Binding-site contacts:
Ligand atom CBB contacts residue HIS207 of chain 2.A at 3.4 Å.
Ligand atom CCA contacts residue GLU89 of chain 2.A at 3.4 Å.
Ligand atom C4C contacts residue HIS145 of chain 2.A at 3.3 Å.
Ligand atom O1D contacts residue HIS83 of chain 2.A at 3.3 Å.
Ligand atom O2C contacts residue LEU202 of chain 2.A at 2.9 Å (h-bond).
Ligand atom O1A contacts residue LYS92 of chain 2.A at 3.4 Å (salt-bridge).
Ligand atom O4A contacts residue HIS145 of chain 2.A at 3.3 Å (h-bond).
Ligand atom O3D contacts residue ASP88 of chain 2.A at 3.2 Å (salt-bridge).
Ligand atom O2A contacts residue GLY73 of chain 3.A at 3.2 Å.
Ligand atom O1C contacts residue VAL203 of chain 2.A at 2.9 Å (h-bond).
Ligand atom NC contacts residue HIS145 of chain 2.A at 3.2 Å (h-bond).
Ligand atom O2D contacts residue ILE84 of chain 2.A at 2.9 Å (h-bond).
Ligand atom O4D contacts residue ASP88 of chain 2.A at 2.6 Å (salt-bridge).
Ligand atom O1A contacts residue SER44 of chain 2.A at 3.4 Å.
Ligand atom O2C contacts residue MET201 of chain 2.A at 3.4 Å.
Ligand atom CO contacts residue PHE10 of chain 2.A at 3.3 Å.
Ligand atom CDB contacts residue MET46 of chain 2.A at 3.4 Å (hydrophobic).
Ligand atom CAA contacts residue GLU89 of chain 2.A at 3.3 Å.
Ligand atom C4D contacts residue HIS145 of chain 2.A at 3.3 Å.
Ligand atom CED contacts residue ASP88 of chain 2.A at 3.2 Å.
Ligand atom CDD contacts residue GLY146 of chain 2.A at 3.4 Å.
Ligand atom O1B contacts residue HIS207 of chain 2.A at 2.8 Å.
Ligand atom O1A contacts residue GLN72 of chain 3.A at 3.4 Å.
Ligand atom O1C contacts residue LEU202 of chain 2.A at 3.3 Å (h-bond).
Ligand atom O2A contacts residue GLU89 of chain 2.A at 2.5 Å (salt-bridge).
Ligand atom O1D contacts residue ILE84 of chain 2.A at 3.4 Å (h-bond).
Ligand atom O2A contacts residue LYS92 of chain 2.A at 2.7 Å (salt-bridge).
Ligand atom NB contacts residue PHE10 of chain 2.A at 3.4 Å.
Ligand atom O1D contacts residue ILE85 of chain 2.A at 3.1 Å (h-bond).
Ligand atom CO contacts residue HIS145 of chain 2.A at 3.3 Å.
Ligand atom CCB contacts residue HIS207 of chain 2.A at 3.2 Å.
Ligand atom CCA contacts residue LYS92 of chain 2.A at 3.4 Å.
Ligand atom O1A contacts residue ALA71 of chain 3.A at 3.0 Å (h-bond).
Ligand atom CBA contacts residue MET46 of chain 2.A at 3.2 Å (hydrophobic).
Ligand atom O3D contacts residue GLU89 of chain 2.A at 3.0 Å (salt-bridge).
Ligand atom O4C contacts residue HIS207 of chain 2.A at 3.2 Å (h-bond).
Ligand atom ND contacts residue HIS145 of chain 2.A at 3.2 Å (h-bond).
Ligand atom O4C contacts residue ALA208 of chain 2.A at 3.1 Å (h-bond).
Ligand atom O1A contacts residue GLY45 of chain 2.A at 3.2 Å (h-bond).
Ligand atom O4D contacts residue GLY87 of chain 2.A at 3.4 Å.

This protein binds this small molecule.
Small molecule (SMILES): C[C@]1(CC(=O)O)C(CCC(=O)O)=C2C=c3c(CC(=O)O)c(CCC(=O)O)c4n3[Co+2]35N6C(=CC1N23)[C@@H](CCC(=O)O)[C@](C)(CC(=O)O)C6=Cc1c(CC(=O)O)c(CCC(=O)O)c(n15)C=4

Sequence of chain 2.A:
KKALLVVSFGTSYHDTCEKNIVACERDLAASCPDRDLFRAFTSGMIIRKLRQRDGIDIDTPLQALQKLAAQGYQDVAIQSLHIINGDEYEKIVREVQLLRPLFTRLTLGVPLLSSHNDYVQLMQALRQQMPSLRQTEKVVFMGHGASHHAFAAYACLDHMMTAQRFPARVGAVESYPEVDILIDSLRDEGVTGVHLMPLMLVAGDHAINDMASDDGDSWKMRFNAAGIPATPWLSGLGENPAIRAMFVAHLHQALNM

Sequence of chain 3.A:
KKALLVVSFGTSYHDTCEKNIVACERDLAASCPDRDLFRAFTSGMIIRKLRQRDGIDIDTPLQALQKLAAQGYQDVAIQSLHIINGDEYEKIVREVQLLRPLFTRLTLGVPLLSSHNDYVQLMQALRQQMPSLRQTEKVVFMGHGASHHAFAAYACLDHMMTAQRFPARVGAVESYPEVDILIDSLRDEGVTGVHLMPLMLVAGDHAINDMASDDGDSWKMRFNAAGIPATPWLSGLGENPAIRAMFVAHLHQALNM